Binding-site contacts:
Ligand atom C1 contacts residue ASP796 of chain 1.B at 3.6 Å.
Ligand atom C3 contacts residue ASN709 of chain 1.A at 3.8 Å.
Ligand atom O5 contacts residue ASN709 of chain 1.A at 2.3 Å (h-bond).
Ligand atom C8 contacts residue ASN709 of chain 1.A at 4.2 Å.
Ligand atom C4 contacts residue ASN709 of chain 1.A at 4.2 Å.
Ligand atom O7 contacts residue ASN709 of chain 1.A at 2.5 Å (h-bond).
Ligand atom C2 contacts residue ASN709 of chain 1.A at 2.4 Å.
Ligand atom C5 contacts residue ASN709 of chain 1.A at 3.6 Å.
Ligand atom C1 contacts residue ASN709 of chain 1.A at 1.4 Å.
Ligand atom C7 contacts residue ASN709 of chain 1.A at 2.9 Å.
Ligand atom O5 contacts residue ASP796 of chain 1.B at 3.0 Å (salt-bridge).
Ligand atom C8 contacts residue GLY1131 of chain 1.A at 3.5 Å.
Ligand atom N2 contacts residue ASN709 of chain 1.A at 2.9 Å (h-bond).
Ligand atom C6 contacts residue ASP796 of chain 1.B at 4.4 Å.
Ligand atom C5 contacts residue ASP796 of chain 1.B at 4.3 Å.

Sequence of chain 1.B:
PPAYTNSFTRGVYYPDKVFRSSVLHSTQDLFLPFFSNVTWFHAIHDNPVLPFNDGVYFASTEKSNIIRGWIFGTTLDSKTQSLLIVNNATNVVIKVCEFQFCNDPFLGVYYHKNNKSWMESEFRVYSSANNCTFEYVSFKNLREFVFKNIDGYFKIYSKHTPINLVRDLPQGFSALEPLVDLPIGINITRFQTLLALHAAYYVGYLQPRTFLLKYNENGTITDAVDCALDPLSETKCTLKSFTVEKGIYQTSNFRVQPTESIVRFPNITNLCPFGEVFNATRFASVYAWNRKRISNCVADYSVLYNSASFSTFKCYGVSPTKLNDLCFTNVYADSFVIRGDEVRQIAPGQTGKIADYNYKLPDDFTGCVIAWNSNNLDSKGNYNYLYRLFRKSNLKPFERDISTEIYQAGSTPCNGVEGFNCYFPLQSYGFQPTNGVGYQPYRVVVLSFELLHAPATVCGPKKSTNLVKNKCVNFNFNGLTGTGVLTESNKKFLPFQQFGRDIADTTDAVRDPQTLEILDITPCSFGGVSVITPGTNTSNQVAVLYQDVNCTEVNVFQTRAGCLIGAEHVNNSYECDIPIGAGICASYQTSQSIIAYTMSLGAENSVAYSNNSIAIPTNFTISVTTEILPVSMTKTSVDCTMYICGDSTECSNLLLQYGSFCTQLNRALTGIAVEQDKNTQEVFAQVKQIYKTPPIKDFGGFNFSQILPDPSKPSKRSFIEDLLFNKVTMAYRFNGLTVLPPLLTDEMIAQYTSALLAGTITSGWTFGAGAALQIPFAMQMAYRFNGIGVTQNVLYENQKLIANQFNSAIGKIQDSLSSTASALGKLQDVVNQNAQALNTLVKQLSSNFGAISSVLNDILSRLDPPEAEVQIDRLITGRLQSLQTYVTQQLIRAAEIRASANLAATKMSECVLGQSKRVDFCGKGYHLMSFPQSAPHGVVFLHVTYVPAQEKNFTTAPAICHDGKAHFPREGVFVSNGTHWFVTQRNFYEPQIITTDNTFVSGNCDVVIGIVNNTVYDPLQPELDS

The small molecule below binds the protein below.
Small molecule (SMILES): CC(=O)N[C@@H]1[C@@H](O)[C@H](O)[C@@H](CO)O[C@H]1O

Sequence of chain 1.A:
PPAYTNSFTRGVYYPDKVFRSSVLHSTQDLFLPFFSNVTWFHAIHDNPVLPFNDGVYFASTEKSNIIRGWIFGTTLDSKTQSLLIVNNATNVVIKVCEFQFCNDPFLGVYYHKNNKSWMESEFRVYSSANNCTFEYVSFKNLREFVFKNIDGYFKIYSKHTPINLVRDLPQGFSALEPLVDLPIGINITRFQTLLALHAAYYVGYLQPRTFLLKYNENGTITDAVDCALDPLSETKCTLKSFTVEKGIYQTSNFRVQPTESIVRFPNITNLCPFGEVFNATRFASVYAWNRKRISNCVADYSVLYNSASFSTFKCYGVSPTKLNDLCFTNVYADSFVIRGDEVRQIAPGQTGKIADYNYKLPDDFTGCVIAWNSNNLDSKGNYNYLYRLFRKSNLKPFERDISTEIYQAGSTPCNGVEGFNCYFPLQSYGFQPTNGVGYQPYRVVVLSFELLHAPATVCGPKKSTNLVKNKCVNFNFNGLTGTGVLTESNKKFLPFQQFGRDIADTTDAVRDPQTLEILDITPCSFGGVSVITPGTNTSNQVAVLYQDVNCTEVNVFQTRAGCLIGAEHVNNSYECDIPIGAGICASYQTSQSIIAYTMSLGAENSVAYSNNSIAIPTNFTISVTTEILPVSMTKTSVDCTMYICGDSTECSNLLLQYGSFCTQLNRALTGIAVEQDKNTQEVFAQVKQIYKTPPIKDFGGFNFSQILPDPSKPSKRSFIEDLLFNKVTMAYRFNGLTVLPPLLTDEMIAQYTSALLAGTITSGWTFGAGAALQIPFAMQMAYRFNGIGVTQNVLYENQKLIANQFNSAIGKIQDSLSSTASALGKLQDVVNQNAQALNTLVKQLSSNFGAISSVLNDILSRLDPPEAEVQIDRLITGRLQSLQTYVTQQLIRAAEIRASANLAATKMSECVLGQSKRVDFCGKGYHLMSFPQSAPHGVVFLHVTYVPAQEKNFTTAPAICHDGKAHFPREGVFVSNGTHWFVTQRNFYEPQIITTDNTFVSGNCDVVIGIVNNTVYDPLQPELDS